A protein and the small-molecule ligand that binds it are described below.
Small molecule (SMILES): CC(=O)N[C@H]1[C@H](O[C@H]2[C@H](O)[C@@H](NC(C)=O)CO[C@@H]2CO)O[C@H](CO)[C@@H](O)[C@@H]1O

Binding-site contacts:
Ligand atom C4 contacts residue ASN798 of chain 1.C at 4.2 Å.
Ligand atom C5 contacts residue ASN798 of chain 1.C at 3.6 Å.
Ligand atom C2 contacts residue ASN798 of chain 1.C at 2.5 Å.
Ligand atom C5 contacts residue GLN801 of chain 1.C at 4.2 Å.
Ligand atom O5 contacts residue SER800 of chain 1.C at 3.2 Å (h-bond).
Ligand atom N2 contacts residue ASN798 of chain 1.C at 3.0 Å (h-bond).
Ligand atom C8 contacts residue GLN801 of chain 1.C at 4.2 Å.
Ligand atom O7 contacts residue ASN798 of chain 1.C at 3.9 Å.
Ligand atom C3 contacts residue ASN798 of chain 1.C at 3.8 Å.
Ligand atom O6 contacts residue SER800 of chain 1.C at 4.1 Å.
Ligand atom C7 contacts residue ASN798 of chain 1.C at 3.7 Å.
Ligand atom C1 contacts residue ASN798 of chain 1.C at 1.4 Å.
Ligand atom C1 contacts residue SER800 of chain 1.C at 3.7 Å.
Ligand atom C6 contacts residue SER800 of chain 1.C at 3.5 Å.
Ligand atom O5 contacts residue ASN798 of chain 1.C at 2.3 Å (h-bond).
Ligand atom C5 contacts residue SER800 of chain 1.C at 3.3 Å.
Ligand atom C6 contacts residue GLN801 of chain 1.C at 3.3 Å.
Ligand atom O6 contacts residue GLN801 of chain 1.C at 3.8 Å.

Sequence of chain 1.C:
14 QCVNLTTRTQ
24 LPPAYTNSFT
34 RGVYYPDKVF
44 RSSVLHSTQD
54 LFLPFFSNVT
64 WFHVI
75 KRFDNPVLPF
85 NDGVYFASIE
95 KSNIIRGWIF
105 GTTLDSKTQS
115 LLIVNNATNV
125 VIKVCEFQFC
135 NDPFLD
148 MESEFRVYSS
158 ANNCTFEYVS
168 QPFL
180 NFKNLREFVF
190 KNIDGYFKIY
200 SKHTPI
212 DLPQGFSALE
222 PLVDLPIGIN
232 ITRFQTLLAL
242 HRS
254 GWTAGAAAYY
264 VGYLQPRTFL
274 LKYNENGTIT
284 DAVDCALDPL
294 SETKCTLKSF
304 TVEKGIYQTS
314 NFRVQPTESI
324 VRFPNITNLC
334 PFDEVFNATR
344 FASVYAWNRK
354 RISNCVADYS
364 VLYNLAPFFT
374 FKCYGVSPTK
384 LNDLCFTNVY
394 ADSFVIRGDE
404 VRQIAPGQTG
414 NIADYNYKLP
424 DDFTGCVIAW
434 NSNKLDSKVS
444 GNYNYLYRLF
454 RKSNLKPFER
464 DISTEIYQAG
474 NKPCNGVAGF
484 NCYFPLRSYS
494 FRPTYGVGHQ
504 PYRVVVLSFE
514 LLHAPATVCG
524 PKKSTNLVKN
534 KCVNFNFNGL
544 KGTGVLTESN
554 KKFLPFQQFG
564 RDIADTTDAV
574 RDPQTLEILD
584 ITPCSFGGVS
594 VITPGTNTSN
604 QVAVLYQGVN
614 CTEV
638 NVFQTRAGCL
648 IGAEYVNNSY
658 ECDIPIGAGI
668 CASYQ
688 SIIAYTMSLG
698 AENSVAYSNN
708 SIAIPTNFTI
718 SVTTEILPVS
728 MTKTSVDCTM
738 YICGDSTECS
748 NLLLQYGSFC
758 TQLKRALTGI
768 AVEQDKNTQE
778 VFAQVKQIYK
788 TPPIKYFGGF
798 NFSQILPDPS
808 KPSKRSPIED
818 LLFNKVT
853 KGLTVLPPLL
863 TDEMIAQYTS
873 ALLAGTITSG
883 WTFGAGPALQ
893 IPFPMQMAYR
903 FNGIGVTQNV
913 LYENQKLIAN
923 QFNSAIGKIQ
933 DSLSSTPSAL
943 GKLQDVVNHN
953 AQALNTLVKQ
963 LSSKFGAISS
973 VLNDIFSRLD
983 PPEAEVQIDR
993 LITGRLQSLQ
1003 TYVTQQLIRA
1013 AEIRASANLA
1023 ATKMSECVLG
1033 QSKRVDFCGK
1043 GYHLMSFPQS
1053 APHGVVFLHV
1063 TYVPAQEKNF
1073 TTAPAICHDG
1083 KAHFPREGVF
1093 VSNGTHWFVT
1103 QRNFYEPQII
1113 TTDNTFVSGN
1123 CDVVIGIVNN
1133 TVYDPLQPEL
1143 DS